Sequence of chain 1.L:
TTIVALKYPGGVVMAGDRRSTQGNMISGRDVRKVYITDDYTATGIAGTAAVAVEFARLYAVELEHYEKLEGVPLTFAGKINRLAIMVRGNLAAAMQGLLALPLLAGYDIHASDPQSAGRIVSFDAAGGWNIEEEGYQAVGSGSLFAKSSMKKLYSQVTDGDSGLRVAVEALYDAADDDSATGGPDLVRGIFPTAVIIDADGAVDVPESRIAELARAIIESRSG

A protein and the small-molecule ligand that binds it are described below.
Small molecule (SMILES): CCN(CC)C(=O)C[C@H](NC(=O)/C=C/c1ccccc1)C(=O)N[C@@H](Cc1ccc(F)cc1)C(=O)NCc1cccc2ccccc12

Sequence of chain 1.M:
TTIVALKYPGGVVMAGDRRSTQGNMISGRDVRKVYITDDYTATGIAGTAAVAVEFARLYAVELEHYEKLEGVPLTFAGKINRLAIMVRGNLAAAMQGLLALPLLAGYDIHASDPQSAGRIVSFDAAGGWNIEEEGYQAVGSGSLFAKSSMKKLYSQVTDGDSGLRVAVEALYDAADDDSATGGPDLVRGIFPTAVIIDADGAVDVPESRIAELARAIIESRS

Binding-site contacts:
Ligand atom O35 contacts residue GLN22 of chain 1.L at 2.5 Å (h-bond).
Ligand atom C28 contacts residue ASP124 of chain 1.M at 3.4 Å.
Ligand atom C31 contacts residue ASP124 of chain 1.M at 3.6 Å.
Ligand atom C27 contacts residue THR21 of chain 1.L at 3.7 Å.
Ligand atom C16 contacts residue ALA49 of chain 1.L at 3.6 Å (hydrophobic).
Ligand atom C05 contacts residue GLY47 of chain 1.L at 3.6 Å.
Ligand atom C15 contacts residue ALA49 of chain 1.L at 3.5 Å (hydrophobic).
Ligand atom C12 contacts residue VAL31 of chain 1.L at 3.6 Å (hydrophobic).
Ligand atom C43 contacts residue MET95 of chain 1.M at 3.5 Å (hydrophobic).
Ligand atom C13 contacts residue VAL31 of chain 1.L at 3.6 Å (hydrophobic).
Ligand atom O18 contacts residue THR21 of chain 1.L at 3.2 Å (h-bond).
Ligand atom C04 contacts residue GLY47 of chain 1.L at 3.6 Å.
Ligand atom C07 contacts residue GLY47 of chain 1.L at 3.7 Å.
Ligand atom C44 contacts residue ALA125 of chain 1.M at 3.7 Å (hydrophobic).
Ligand atom C14 contacts residue VAL31 of chain 1.L at 3.5 Å (hydrophobic).
Ligand atom C29 contacts residue GLN22 of chain 1.L at 3.5 Å.
Ligand atom O01 contacts residue THR48 of chain 1.L at 3.7 Å.
Ligand atom C34 contacts residue SER122 of chain 1.M at 3.6 Å.
Ligand atom C10 contacts residue LYS33 of chain 1.L at 3.6 Å.
Ligand atom C07 contacts residue THR1 of chain 1.L at 3.1 Å.
Ligand atom C45 contacts residue ALA126 of chain 1.M at 3.5 Å (hydrophobic).
Ligand atom C32 contacts residue TRP129 of chain 1.M at 3.4 Å (hydrophobic).
Ligand atom C44 contacts residue LEU91 of chain 1.M at 3.7 Å (hydrophobic).
Ligand atom C16 contacts residue VAL31 of chain 1.L at 3.4 Å (hydrophobic).
Ligand atom C25 contacts residue THR48 of chain 1.L at 3.3 Å.
Ligand atom O35 contacts residue SER27 of chain 1.L at 3.1 Å (h-bond).
Ligand atom C14 contacts residue ALA49 of chain 1.L at 3.5 Å (hydrophobic).
Ligand atom N36 contacts residue ASP124 of chain 1.M at 3.1 Å (salt-bridge).
Ligand atom C15 contacts residue VAL31 of chain 1.L at 3.4 Å (hydrophobic).
Ligand atom O01 contacts residue ALA49 of chain 1.L at 3.1 Å (h-bond).
Ligand atom O46 contacts residue GLN22 of chain 1.L at 3.2 Å.
Ligand atom C09 contacts residue ILE45 of chain 1.L at 3.5 Å (hydrophobic).
Ligand atom C02 contacts residue THR21 of chain 1.L at 3.7 Å.
Ligand atom C10 contacts residue ILE45 of chain 1.L at 3.4 Å (hydrophobic).
Ligand atom C09 contacts residue LYS33 of chain 1.L at 3.7 Å.
Ligand atom N06 contacts residue GLY47 of chain 1.L at 2.9 Å (h-bond).
Ligand atom C10 contacts residue ALA52 of chain 1.L at 3.6 Å (hydrophobic).
Ligand atom N03 contacts residue THR21 of chain 1.L at 2.9 Å (h-bond).
Ligand atom O18 contacts residue SER20 of chain 1.L at 3.5 Å.
Ligand atom C17 contacts residue VAL31 of chain 1.L at 3.5 Å (hydrophobic).